Sequence of chain 1.E:
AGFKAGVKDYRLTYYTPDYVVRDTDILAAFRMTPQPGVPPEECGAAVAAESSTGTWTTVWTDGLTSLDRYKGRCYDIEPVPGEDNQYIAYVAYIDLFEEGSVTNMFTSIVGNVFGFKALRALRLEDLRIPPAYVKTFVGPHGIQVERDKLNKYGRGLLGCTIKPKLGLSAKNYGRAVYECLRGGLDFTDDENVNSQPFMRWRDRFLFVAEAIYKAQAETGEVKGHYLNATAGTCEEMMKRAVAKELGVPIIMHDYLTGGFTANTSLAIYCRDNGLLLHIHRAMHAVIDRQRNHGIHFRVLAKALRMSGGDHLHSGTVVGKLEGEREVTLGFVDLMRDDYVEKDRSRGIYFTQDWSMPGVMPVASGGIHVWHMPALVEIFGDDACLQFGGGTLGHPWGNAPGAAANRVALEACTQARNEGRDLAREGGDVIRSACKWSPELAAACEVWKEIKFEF

Binding-site contacts:
Ligand atom C contacts residue MG1 of chain 1.PA at 3.0 Å.
Ligand atom O7 contacts residue ASN123 of chain 1.E at 2.9 Å (h-bond).
Ligand atom O4P contacts residue ARG295 of chain 1.F at 2.8 Å (salt-bridge).
Ligand atom O2 contacts residue THR173 of chain 1.F at 3.0 Å (h-bond).
Ligand atom O7 contacts residue LYS177 of chain 1.F at 2.7 Å (salt-bridge).
Ligand atom C contacts residue ASN123 of chain 1.E at 3.4 Å.
Ligand atom O1P contacts residue GLY404 of chain 1.F at 2.7 Å (h-bond).
Ligand atom O2P contacts residue TRP66 of chain 1.E at 3.1 Å.
Ligand atom O2 contacts residue KCX201 of chain 1.F at 2.9 Å (h-bond).
Ligand atom O3 contacts residue GLU204 of chain 1.F at 2.9 Å (salt-bridge).
Ligand atom O4 contacts residue SER379 of chain 1.F at 2.9 Å (h-bond).
Ligand atom O2P contacts residue GLY381 of chain 1.F at 2.9 Å (h-bond).
Ligand atom P1 contacts residue THR65 of chain 1.E at 3.3 Å.
Ligand atom O3 contacts residue HIS294 of chain 1.F at 2.8 Å (h-bond).
Ligand atom O2 contacts residue ASP203 of chain 1.F at 3.3 Å (salt-bridge).
Ligand atom C3 contacts residue KCX201 of chain 1.F at 3.2 Å.
Ligand atom O1P contacts residue THR65 of chain 1.E at 2.4 Å (h-bond).
Ligand atom O7 contacts residue GLU204 of chain 1.F at 3.2 Å (salt-bridge).
Ligand atom O7 contacts residue MG1 of chain 1.PA at 2.3 Å.
Ligand atom O2P contacts residue GLY380 of chain 1.F at 3.4 Å.
Ligand atom O1P contacts residue LYS175 of chain 1.F at 3.3 Å.
Ligand atom C contacts residue LYS175 of chain 1.F at 3.4 Å.
Ligand atom O6 contacts residue GLU60 of chain 1.E at 3.5 Å (salt-bridge).
Ligand atom O2P contacts residue LYS334 of chain 1.F at 2.8 Å (salt-bridge).
Ligand atom O7 contacts residue ASP203 of chain 1.F at 3.2 Å (salt-bridge).
Ligand atom O3 contacts residue KCX201 of chain 1.F at 2.6 Å (h-bond).
Ligand atom O4 contacts residue GLY380 of chain 1.F at 3.3 Å (h-bond).
Ligand atom O2 contacts residue MG1 of chain 1.PA at 2.1 Å.
Ligand atom O2P contacts residue THR65 of chain 1.E at 3.2 Å (h-bond).
Ligand atom O3P contacts residue GLY403 of chain 1.F at 2.9 Å (h-bond).
Ligand atom O3 contacts residue MG1 of chain 1.PA at 2.2 Å.
Ligand atom C2 contacts residue MG1 of chain 1.PA at 2.9 Å.
Ligand atom C3 contacts residue MG1 of chain 1.PA at 3.1 Å.
Ligand atom O7 contacts residue LYS175 of chain 1.F at 3.3 Å (salt-bridge).
Ligand atom O1 contacts residue LYS175 of chain 1.F at 3.2 Å (salt-bridge).
Ligand atom O6 contacts residue LYS334 of chain 1.F at 3.0 Å (salt-bridge).
Ligand atom O6P contacts residue ARG295 of chain 1.F at 2.9 Å (salt-bridge).
Ligand atom O2 contacts residue LYS175 of chain 1.F at 3.1 Å (salt-bridge).
Ligand atom O1P contacts residue GLY403 of chain 1.F at 3.4 Å.
Ligand atom O5P contacts residue HIS327 of chain 1.F at 2.6 Å (h-bond).

A protein and the small-molecule ligand that binds it are described below.
Small molecule (SMILES): O=C(O)[C@@](O)(COP(=O)(O)O)[C@H](O)[C@H](O)COP(=O)(O)O

Sequence of chain 1.F:
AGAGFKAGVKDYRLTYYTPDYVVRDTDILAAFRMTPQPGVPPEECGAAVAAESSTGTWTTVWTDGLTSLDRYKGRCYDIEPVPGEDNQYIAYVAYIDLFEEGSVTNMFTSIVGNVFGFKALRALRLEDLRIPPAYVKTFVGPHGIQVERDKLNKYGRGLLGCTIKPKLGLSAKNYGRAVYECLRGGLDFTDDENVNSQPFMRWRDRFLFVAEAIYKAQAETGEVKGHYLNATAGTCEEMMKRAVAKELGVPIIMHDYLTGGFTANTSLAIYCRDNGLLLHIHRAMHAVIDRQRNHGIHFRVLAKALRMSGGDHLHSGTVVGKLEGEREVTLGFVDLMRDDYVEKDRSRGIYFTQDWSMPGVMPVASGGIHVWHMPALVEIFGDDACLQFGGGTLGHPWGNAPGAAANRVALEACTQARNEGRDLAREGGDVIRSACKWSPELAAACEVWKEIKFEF